Sequence of chain 2.B:
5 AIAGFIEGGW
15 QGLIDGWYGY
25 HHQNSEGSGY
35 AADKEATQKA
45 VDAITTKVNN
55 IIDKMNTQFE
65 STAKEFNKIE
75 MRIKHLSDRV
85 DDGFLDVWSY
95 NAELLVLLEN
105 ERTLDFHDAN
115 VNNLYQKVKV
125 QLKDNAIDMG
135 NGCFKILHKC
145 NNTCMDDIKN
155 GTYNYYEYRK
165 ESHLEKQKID

The small molecule below binds the protein below.
Small molecule (SMILES): CC(=O)N[C@@H]1[C@@H](O)[C@H](O)[C@@H](CO)O[C@H]1O

Binding-site contacts:
Ligand atom C4 contacts residue ASN154 of chain 2.B at 4.2 Å.
Ligand atom C2 contacts residue THR156 of chain 2.B at 4.4 Å.
Ligand atom C5 contacts residue ASN154 of chain 2.B at 3.7 Å.
Ligand atom C3 contacts residue ASN154 of chain 2.B at 3.8 Å.
Ligand atom C1 contacts residue ASN154 of chain 2.B at 1.4 Å.
Ligand atom C7 contacts residue ASN154 of chain 2.B at 3.0 Å.
Ligand atom O7 contacts residue ASP151 of chain 2.B at 3.6 Å.
Ligand atom N2 contacts residue ASN154 of chain 2.B at 2.9 Å (h-bond).
Ligand atom C2 contacts residue ASN154 of chain 2.B at 2.4 Å.
Ligand atom C7 contacts residue ASP151 of chain 2.B at 4.5 Å.
Ligand atom C7 contacts residue THR156 of chain 2.B at 4.3 Å.
Ligand atom O5 contacts residue THR156 of chain 2.B at 4.2 Å.
Ligand atom O7 contacts residue THR156 of chain 2.B at 3.1 Å (h-bond).
Ligand atom O5 contacts residue ASN154 of chain 2.B at 2.4 Å (h-bond).
Ligand atom C8 contacts residue ASN154 of chain 2.B at 4.3 Å.
Ligand atom C1 contacts residue THR156 of chain 2.B at 4.4 Å.
Ligand atom O7 contacts residue ASN154 of chain 2.B at 2.6 Å (h-bond).